A small-molecule ligand and the protein it binds are described below.
Small molecule (SMILES): CC(=O)N[C@H]1[C@H](O[C@H]2[C@H](O)[C@@H](NC(C)=O)CO[C@@H]2CO)O[C@H](CO)[C@@H](O)[C@@H]1O

Sequence of chain 1.A:
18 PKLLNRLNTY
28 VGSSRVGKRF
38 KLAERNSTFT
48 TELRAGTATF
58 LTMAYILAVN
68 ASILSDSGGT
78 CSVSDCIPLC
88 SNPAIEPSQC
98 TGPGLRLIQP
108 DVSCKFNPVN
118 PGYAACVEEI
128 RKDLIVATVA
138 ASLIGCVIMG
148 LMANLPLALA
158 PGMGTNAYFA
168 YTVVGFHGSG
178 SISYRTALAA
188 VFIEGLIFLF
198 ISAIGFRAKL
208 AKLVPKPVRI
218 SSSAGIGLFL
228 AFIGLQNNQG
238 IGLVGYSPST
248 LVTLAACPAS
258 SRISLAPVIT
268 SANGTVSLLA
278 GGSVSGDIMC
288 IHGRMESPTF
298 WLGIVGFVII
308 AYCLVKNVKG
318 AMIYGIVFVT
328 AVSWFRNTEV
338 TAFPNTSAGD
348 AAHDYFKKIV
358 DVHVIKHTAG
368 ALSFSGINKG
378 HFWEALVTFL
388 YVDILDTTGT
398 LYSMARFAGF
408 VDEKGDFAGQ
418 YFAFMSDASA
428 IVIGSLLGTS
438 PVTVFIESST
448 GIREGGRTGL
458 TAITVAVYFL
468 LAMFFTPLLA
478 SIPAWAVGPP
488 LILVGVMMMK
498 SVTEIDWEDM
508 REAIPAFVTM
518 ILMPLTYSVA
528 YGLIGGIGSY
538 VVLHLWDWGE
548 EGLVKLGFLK

Binding-site contacts:
Ligand atom C2 contacts residue SER88 of chain 1.B at 3.3 Å.
Ligand atom N2 contacts residue THR272 of chain 1.A at 3.8 Å.
Ligand atom O5 contacts residue SER268 of chain 1.A at 4.5 Å.
Ligand atom C2 contacts residue THR272 of chain 1.A at 3.9 Å.
Ligand atom N2 contacts residue ASN270 of chain 1.A at 2.9 Å (h-bond).
Ligand atom O5 contacts residue THR272 of chain 1.A at 3.8 Å.
Ligand atom O5 contacts residue SER88 of chain 1.B at 3.2 Å (h-bond).
Ligand atom C1 contacts residue THR272 of chain 1.A at 3.4 Å.
Ligand atom O6 contacts residue PRO90 of chain 1.B at 4.1 Å.
Ligand atom C3 contacts residue ASN270 of chain 1.A at 3.8 Å.
Ligand atom C8 contacts residue ILE105 of chain 1.B at 3.6 Å (hydrophobic).
Ligand atom O5 contacts residue ASN89 of chain 1.B at 4.5 Å.
Ligand atom N2 contacts residue SER88 of chain 1.B at 3.8 Å.
Ligand atom O7 contacts residue ASN270 of chain 1.A at 4.2 Å.
Ligand atom O5 contacts residue PRO90 of chain 1.B at 3.9 Å.
Ligand atom C1 contacts residue SER88 of chain 1.B at 3.0 Å.
Ligand atom C4 contacts residue THR272 of chain 1.A at 4.1 Å.
Ligand atom C4 contacts residue ASN270 of chain 1.A at 4.3 Å.
Ligand atom C8 contacts residue ARG103 of chain 1.B at 3.5 Å.
Ligand atom C7 contacts residue ILE105 of chain 1.B at 4.2 Å (hydrophobic).
Ligand atom O7 contacts residue SER88 of chain 1.B at 3.5 Å.
Ligand atom O7 contacts residue ARG103 of chain 1.B at 3.8 Å.
Ligand atom C6 contacts residue PRO90 of chain 1.B at 4.4 Å (hydrophobic).
Ligand atom C5 contacts residue ASN270 of chain 1.A at 3.7 Å.
Ligand atom O3 contacts residue THR272 of chain 1.A at 4.4 Å.
Ligand atom C1 contacts residue ASN270 of chain 1.A at 1.4 Å.
Ligand atom C3 contacts residue THR272 of chain 1.A at 3.6 Å.
Ligand atom C7 contacts residue ASN270 of chain 1.A at 3.7 Å.
Ligand atom C2 contacts residue ASN270 of chain 1.A at 2.5 Å.
Ligand atom C5 contacts residue THR272 of chain 1.A at 3.5 Å.
Ligand atom O4 contacts residue THR272 of chain 1.A at 4.3 Å.
Ligand atom C1 contacts residue SER268 of chain 1.A at 4.2 Å.
Ligand atom C7 contacts residue SER88 of chain 1.B at 4.1 Å.
Ligand atom C7 contacts residue ARG103 of chain 1.B at 4.5 Å.
Ligand atom O5 contacts residue ASN270 of chain 1.A at 2.4 Å (h-bond).

Sequence of chain 1.B:
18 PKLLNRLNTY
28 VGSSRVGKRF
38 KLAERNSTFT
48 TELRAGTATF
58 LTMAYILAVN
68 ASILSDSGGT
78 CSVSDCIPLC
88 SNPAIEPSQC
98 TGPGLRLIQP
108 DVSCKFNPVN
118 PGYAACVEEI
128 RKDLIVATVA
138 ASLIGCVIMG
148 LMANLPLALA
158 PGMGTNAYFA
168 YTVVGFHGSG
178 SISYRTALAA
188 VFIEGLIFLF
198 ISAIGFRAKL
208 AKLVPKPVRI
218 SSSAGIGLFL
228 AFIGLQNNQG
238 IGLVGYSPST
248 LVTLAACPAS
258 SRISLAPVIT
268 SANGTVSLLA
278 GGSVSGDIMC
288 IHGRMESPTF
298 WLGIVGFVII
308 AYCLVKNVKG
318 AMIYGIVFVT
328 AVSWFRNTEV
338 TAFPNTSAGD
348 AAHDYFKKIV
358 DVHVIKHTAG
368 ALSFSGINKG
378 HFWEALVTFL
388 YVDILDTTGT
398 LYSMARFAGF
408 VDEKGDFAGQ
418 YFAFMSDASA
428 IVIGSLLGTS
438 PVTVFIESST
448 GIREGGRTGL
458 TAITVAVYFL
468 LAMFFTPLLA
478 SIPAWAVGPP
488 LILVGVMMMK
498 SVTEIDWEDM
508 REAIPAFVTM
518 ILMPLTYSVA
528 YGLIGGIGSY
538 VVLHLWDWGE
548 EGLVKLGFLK